Binding-site contacts:
Ligand atom C7 contacts residue ASN463 of chain 2.B at 3.6 Å.
Ligand atom N2 contacts residue ASN463 of chain 2.B at 3.2 Å (h-bond).
Ligand atom C3 contacts residue ASN463 of chain 2.B at 3.9 Å.
Ligand atom C5 contacts residue ASN463 of chain 2.B at 3.6 Å.
Ligand atom C4 contacts residue ASN463 of chain 2.B at 4.3 Å.
Ligand atom C6 contacts residue SER461 of chain 2.B at 4.4 Å.
Ligand atom O7 contacts residue ASN463 of chain 2.B at 3.7 Å.
Ligand atom C2 contacts residue ASN463 of chain 2.B at 2.6 Å.
Ligand atom C1 contacts residue ASN463 of chain 2.B at 1.4 Å.
Ligand atom O5 contacts residue ASN463 of chain 2.B at 2.3 Å (h-bond).

Sequence of chain 2.B:
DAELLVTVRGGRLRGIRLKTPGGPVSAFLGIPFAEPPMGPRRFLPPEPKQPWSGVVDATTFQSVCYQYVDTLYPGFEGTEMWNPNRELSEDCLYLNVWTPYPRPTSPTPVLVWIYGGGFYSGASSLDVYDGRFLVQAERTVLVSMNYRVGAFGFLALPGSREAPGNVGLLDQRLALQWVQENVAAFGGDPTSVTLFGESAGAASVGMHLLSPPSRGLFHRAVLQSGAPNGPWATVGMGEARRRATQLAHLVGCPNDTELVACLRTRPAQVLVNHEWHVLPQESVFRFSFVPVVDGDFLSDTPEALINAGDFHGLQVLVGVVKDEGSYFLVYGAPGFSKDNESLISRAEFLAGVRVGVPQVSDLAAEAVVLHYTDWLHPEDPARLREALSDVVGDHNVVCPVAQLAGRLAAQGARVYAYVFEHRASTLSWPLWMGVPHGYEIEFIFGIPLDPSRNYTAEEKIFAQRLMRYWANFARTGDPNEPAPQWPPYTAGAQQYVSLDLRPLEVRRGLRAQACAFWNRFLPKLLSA

This small molecule binds to this protein.
Small molecule (SMILES): CC(=O)N[C@@H]1[C@@H](O)[C@H](O)[C@@H](CO)O[C@H]1O